The protein below binds the small molecule below.
Small molecule (SMILES): C#CCOc1ccc(/C=C2\SC(=S)NC2=O)cc1

Sequence of chain 1.A:
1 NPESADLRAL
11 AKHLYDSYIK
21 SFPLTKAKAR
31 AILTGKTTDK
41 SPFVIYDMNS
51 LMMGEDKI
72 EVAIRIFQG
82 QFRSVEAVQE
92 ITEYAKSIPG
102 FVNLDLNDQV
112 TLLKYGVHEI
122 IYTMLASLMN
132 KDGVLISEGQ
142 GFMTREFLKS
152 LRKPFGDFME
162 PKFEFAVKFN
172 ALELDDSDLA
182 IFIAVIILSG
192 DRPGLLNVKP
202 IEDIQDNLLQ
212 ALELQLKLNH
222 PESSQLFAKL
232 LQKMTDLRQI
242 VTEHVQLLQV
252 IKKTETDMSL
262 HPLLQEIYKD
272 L

Binding-site contacts:
Ligand atom S12 contacts residue GLY80 of chain 1.A at 4.2 Å.
Ligand atom N10 contacts residue ILE137 of chain 1.A at 4.1 Å.
Ligand atom C17 contacts residue PHE159 of chain 1.A at 4.3 Å (hydrophobic).
Ligand atom C01 contacts residue CME81 of chain 1.A at 3.9 Å.
Ligand atom C04 contacts residue ILE77 of chain 1.A at 3.6 Å (hydrophobic).
Ligand atom C02 contacts residue MET160 of chain 1.A at 3.6 Å (hydrophobic).
Ligand atom C18 contacts residue LEU152 of chain 1.A at 4.2 Å (hydrophobic).
Ligand atom O15 contacts residue LEU149 of chain 1.A at 3.3 Å.
Ligand atom C18 contacts residue PHE156 of chain 1.A at 3.7 Å (hydrophobic).
Ligand atom C16 contacts residue CME81 of chain 1.A at 3.6 Å.
Ligand atom C06 contacts residue ILE137 of chain 1.A at 3.8 Å (hydrophobic).
Ligand atom O15 contacts residue ILE77 of chain 1.A at 4.0 Å.
Ligand atom C05 contacts residue ILE77 of chain 1.A at 4.0 Å (hydrophobic).
Ligand atom C04 contacts residue CME81 of chain 1.A at 3.6 Å.
Ligand atom S13 contacts residue SER138 of chain 1.A at 4.2 Å.
Ligand atom C17 contacts residue LEU149 of chain 1.A at 4.2 Å (hydrophobic).
Ligand atom C17 contacts residue MET160 of chain 1.A at 3.8 Å (hydrophobic).
Ligand atom C11 contacts residue SER138 of chain 1.A at 3.7 Å.
Ligand atom C09 contacts residue ARG84 of chain 1.A at 4.1 Å.
Ligand atom C08 contacts residue ILE137 of chain 1.A at 3.7 Å (hydrophobic).
Ligand atom C02 contacts residue CME81 of chain 1.A at 3.6 Å.
Ligand atom C09 contacts residue SER138 of chain 1.A at 3.3 Å.
Ligand atom C03 contacts residue MET160 of chain 1.A at 4.3 Å (hydrophobic).
Ligand atom C05 contacts residue CME81 of chain 1.A at 3.7 Å.
Ligand atom C03 contacts residue CME81 of chain 1.A at 3.7 Å.
Ligand atom C01 contacts residue ILE137 of chain 1.A at 4.0 Å (hydrophobic).
Ligand atom O14 contacts residue ARG84 of chain 1.A at 3.5 Å.
Ligand atom C18 contacts residue PHE159 of chain 1.A at 3.9 Å (hydrophobic).
Ligand atom C08 contacts residue SER138 of chain 1.A at 4.1 Å.
Ligand atom O15 contacts residue CME81 of chain 1.A at 4.1 Å.
Ligand atom S12 contacts residue ILE137 of chain 1.A at 3.9 Å.
Ligand atom C09 contacts residue ILE137 of chain 1.A at 3.9 Å (hydrophobic).
Ligand atom C03 contacts residue ILE77 of chain 1.A at 4.2 Å (hydrophobic).
Ligand atom O14 contacts residue ILE137 of chain 1.A at 3.9 Å.
Ligand atom O15 contacts residue MET160 of chain 1.A at 3.5 Å.
Ligand atom O14 contacts residue SER138 of chain 1.A at 3.4 Å (h-bond).
Ligand atom C16 contacts residue MET160 of chain 1.A at 3.6 Å (hydrophobic).
Ligand atom C03 contacts residue LEU149 of chain 1.A at 4.2 Å (hydrophobic).
Ligand atom N10 contacts residue SER138 of chain 1.A at 3.0 Å (h-bond).
Ligand atom C07 contacts residue ILE137 of chain 1.A at 3.5 Å (hydrophobic).